Binding-site contacts:
Ligand atom N4 contacts residue LEU51 of chain 1.A at 3.8 Å.
Ligand atom C14 contacts residue EDO1 of chain 1.F at 3.7 Å.
Ligand atom C13 contacts residue LEU51 of chain 1.A at 3.8 Å (hydrophobic).
Ligand atom C28 contacts residue ILE105 of chain 1.A at 3.7 Å (hydrophobic).
Ligand atom C19 contacts residue EDO1 of chain 1.F at 3.8 Å.
Ligand atom C12 contacts residue LEU51 of chain 1.A at 3.9 Å (hydrophobic).
Ligand atom C15 contacts residue EDO1 of chain 1.F at 3.4 Å.
Ligand atom C contacts residue PHE42 of chain 1.A at 3.9 Å (hydrophobic).
Ligand atom N1 contacts residue PRO41 of chain 1.A at 3.4 Å (h-bond).
Ligand atom C9 contacts residue ASP104 of chain 1.A at 3.3 Å.
Ligand atom C27 contacts residue PRO41 of chain 1.A at 3.9 Å (hydrophobic).
Ligand atom C8 contacts residue MET108 of chain 1.A at 3.8 Å (hydrophobic).
Ligand atom C26 contacts residue TRP40 of chain 1.A at 3.7 Å (hydrophobic).
Ligand atom N3 contacts residue LEU51 of chain 1.A at 3.6 Å.
Ligand atom O1 contacts residue ASN99 of chain 1.A at 2.9 Å (h-bond).
Ligand atom C26 contacts residue GLN44 of chain 1.A at 3.4 Å.
Ligand atom O contacts residue EDO1 of chain 1.F at 3.8 Å.
Ligand atom C2 contacts residue PRO41 of chain 1.A at 3.0 Å (hydrophobic).
Ligand atom C12 contacts residue VAL46 of chain 1.A at 3.8 Å (hydrophobic).
Ligand atom C15 contacts residue TRP40 of chain 1.A at 3.9 Å (hydrophobic).
Ligand atom C7 contacts residue ILE105 of chain 1.A at 3.8 Å (hydrophobic).
Ligand atom C27 contacts residue TRP40 of chain 1.A at 3.5 Å (hydrophobic).
Ligand atom C14 contacts residue TRP40 of chain 1.A at 3.5 Å (hydrophobic).
Ligand atom C contacts residue VAL46 of chain 1.A at 3.7 Å (hydrophobic).
Ligand atom C9 contacts residue ILE105 of chain 1.A at 3.7 Å (hydrophobic).
Ligand atom C28 contacts residue ASN99 of chain 1.A at 3.9 Å.
Ligand atom C8 contacts residue TRP40 of chain 1.A at 3.8 Å (hydrophobic).
Ligand atom C27 contacts residue GLN44 of chain 1.A at 3.6 Å.
Ligand atom C3 contacts residue LEU51 of chain 1.A at 3.9 Å (hydrophobic).
Ligand atom C contacts residue PRO41 of chain 1.A at 3.8 Å (hydrophobic).
Ligand atom O1 contacts residue ILE105 of chain 1.A at 3.7 Å.
Ligand atom C11 contacts residue TYR98 of chain 1.A at 3.9 Å (hydrophobic).
Ligand atom C11 contacts residue ASN99 of chain 1.A at 3.8 Å.
Ligand atom N4 contacts residue TRP40 of chain 1.A at 3.9 Å.
Ligand atom O contacts residue LEU51 of chain 1.A at 3.6 Å.
Ligand atom C12 contacts residue LEU53 of chain 1.A at 3.5 Å (hydrophobic).
Ligand atom O1 contacts residue CYS95 of chain 1.A at 3.9 Å.
Ligand atom C12 contacts residue TYR56 of chain 1.A at 3.6 Å (hydrophobic).
Ligand atom C18 contacts residue EDO1 of chain 1.F at 3.5 Å.
Ligand atom C17 contacts residue LEU51 of chain 1.A at 3.8 Å (hydrophobic).

The small molecule below binds the protein below.
Small molecule (SMILES): CCOc1cc(C2CCN(C)CC2)ccc1Nc1ncc2c(n1)N(Cc1cc(C)cs1)[C@H](CC)C(=O)N2C

Sequence of chain 1.A:
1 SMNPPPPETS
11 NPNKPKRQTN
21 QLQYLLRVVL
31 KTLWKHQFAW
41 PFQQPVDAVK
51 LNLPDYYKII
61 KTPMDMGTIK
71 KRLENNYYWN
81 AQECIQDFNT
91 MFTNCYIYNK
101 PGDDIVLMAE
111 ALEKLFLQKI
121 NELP